Sequence of chain 1.C:
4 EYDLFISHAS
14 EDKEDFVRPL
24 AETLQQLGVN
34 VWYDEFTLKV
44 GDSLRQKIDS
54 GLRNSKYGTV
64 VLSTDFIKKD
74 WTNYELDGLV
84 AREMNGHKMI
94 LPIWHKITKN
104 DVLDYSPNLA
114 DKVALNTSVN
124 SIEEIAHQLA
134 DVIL

Binding-site contacts:
Ligand atom C20 contacts residue LEU47 of chain 1.C at 4.0 Å (hydrophobic).
Ligand atom C22 contacts residue TRP74 of chain 1.C at 3.6 Å (hydrophobic).
Ligand atom O12 contacts residue GLU78 of chain 1.C at 3.1 Å (salt-bridge).
Ligand atom C4 contacts residue HIS11 of chain 1.C at 3.7 Å.
Ligand atom N3 contacts residue ALA117 of chain 1.D at 3.3 Å (h-bond).
Ligand atom C14 contacts residue TRP97 of chain 1.D at 3.8 Å (hydrophobic).
Ligand atom N4 contacts residue TRP97 of chain 1.D at 4.0 Å.
Ligand atom O8 contacts residue LYS72 of chain 1.C at 3.2 Å.
Ligand atom C3 contacts residue GLU78 of chain 1.C at 4.0 Å.
Ligand atom O10 contacts residue GLU78 of chain 1.C at 3.4 Å (salt-bridge).
Ligand atom C1 contacts residue GLU78 of chain 1.C at 3.8 Å.
Ligand atom C3 contacts residue HIS11 of chain 1.C at 3.6 Å.
Ligand atom N4 contacts residue ALA113 of chain 1.D at 3.2 Å (h-bond).
Ligand atom O2 contacts residue TRP74 of chain 1.C at 3.8 Å.
Ligand atom O7 contacts residue LYS72 of chain 1.C at 3.2 Å (salt-bridge).
Ligand atom O9 contacts residue LYS72 of chain 1.C at 3.0 Å.
Ligand atom O12 contacts residue ASP37 of chain 1.C at 3.9 Å.
Ligand atom C2 contacts residue HIS11 of chain 1.C at 3.8 Å.
Ligand atom P contacts residue LYS72 of chain 1.C at 3.6 Å.
Ligand atom N4 contacts residue LYS115 of chain 1.D at 3.0 Å (salt-bridge).
Ligand atom O11 contacts residue HIS11 of chain 1.C at 3.6 Å (h-bond).
Ligand atom C contacts residue GLU78 of chain 1.C at 3.8 Å.
Ligand atom P contacts residue SER13 of chain 1.C at 4.0 Å.
Ligand atom N6 contacts residue ASP37 of chain 1.C at 3.5 Å (salt-bridge).
Ligand atom O10 contacts residue TRP74 of chain 1.C at 3.7 Å.
Ligand atom C11 contacts residue TRP97 of chain 1.D at 3.9 Å (hydrophobic).
Ligand atom C2 contacts residue GLU78 of chain 1.C at 3.9 Å.
Ligand atom C15 contacts residue ASP37 of chain 1.C at 3.8 Å.
Ligand atom O contacts residue TRP74 of chain 1.C at 3.8 Å.
Ligand atom C23 contacts residue TRP74 of chain 1.C at 3.6 Å (hydrophobic).
Ligand atom N3 contacts residue LYS115 of chain 1.D at 3.8 Å.
Ligand atom C14 contacts residue LYS115 of chain 1.D at 3.9 Å.
Ligand atom O7 contacts residue SER13 of chain 1.C at 3.7 Å.
Ligand atom C1 contacts residue ASP37 of chain 1.C at 3.7 Å.
Ligand atom O11 contacts residue GLU78 of chain 1.C at 3.4 Å (salt-bridge).
Ligand atom C13 contacts residue ALA117 of chain 1.D at 3.8 Å (hydrophobic).
Ligand atom N6 contacts residue LEU41 of chain 1.C at 3.8 Å.
Ligand atom N3 contacts residue VAL116 of chain 1.D at 3.8 Å.
Ligand atom O8 contacts residue SER13 of chain 1.C at 2.7 Å (h-bond).
Ligand atom C2 contacts residue ASP37 of chain 1.C at 4.0 Å.

Sequence of chain 1.D:
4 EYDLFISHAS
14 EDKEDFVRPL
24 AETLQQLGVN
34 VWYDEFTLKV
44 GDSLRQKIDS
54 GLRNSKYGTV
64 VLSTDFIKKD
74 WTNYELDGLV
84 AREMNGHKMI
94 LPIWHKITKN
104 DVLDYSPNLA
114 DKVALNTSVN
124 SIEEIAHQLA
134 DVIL

The protein below binds the small molecule below.
Small molecule (SMILES): Nc1cccc2cc[n+]([C@@H]3O[C@H](COP(=O)(O)OP(=O)(O)OC[C@H]4O[C@@H](n5cnc6c(N)ncnc65)[C@H](O)[C@@H]4O)[C@@H](O)[C@H]3O)cc12